The protein below binds the small molecule below.
Small molecule (SMILES): CC(=O)N[C@@H]1[C@@H](O)[C@H](O)[C@@H](CO)O[C@H]1O

Sequence of chain 1.B:
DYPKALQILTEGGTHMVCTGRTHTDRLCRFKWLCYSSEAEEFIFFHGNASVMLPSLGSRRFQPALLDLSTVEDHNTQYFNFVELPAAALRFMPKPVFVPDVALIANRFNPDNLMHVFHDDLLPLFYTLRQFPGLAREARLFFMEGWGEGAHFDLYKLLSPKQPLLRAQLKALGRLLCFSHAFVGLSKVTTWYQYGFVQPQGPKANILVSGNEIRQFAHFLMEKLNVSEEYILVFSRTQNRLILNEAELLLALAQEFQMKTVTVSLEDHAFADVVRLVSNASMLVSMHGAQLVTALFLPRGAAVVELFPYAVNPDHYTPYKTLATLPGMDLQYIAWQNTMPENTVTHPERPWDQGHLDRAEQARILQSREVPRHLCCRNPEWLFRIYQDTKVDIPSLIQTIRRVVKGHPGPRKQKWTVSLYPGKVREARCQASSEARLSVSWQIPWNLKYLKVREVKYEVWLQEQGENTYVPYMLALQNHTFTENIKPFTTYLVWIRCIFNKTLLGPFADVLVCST

Binding-site contacts:
Ligand atom C8 contacts residue GLU245 of chain 1.B at 3.5 Å.
Ligand atom C3 contacts residue GLU245 of chain 1.B at 4.5 Å.
Ligand atom C8 contacts residue ASN296 of chain 1.B at 4.3 Å.
Ligand atom O6 contacts residue GLU246 of chain 1.B at 3.2 Å.
Ligand atom C6 contacts residue GLU246 of chain 1.B at 3.1 Å.
Ligand atom O6 contacts residue ASN296 of chain 1.B at 4.1 Å.
Ligand atom C4 contacts residue ASN296 of chain 1.B at 4.3 Å.
Ligand atom C5 contacts residue ASN296 of chain 1.B at 3.7 Å.
Ligand atom O6 contacts residue SER298 of chain 1.B at 3.3 Å (h-bond).
Ligand atom O5 contacts residue ASN296 of chain 1.B at 2.4 Å (h-bond).
Ligand atom C7 contacts residue GLU245 of chain 1.B at 3.0 Å.
Ligand atom N2 contacts residue ASN296 of chain 1.B at 2.9 Å (h-bond).
Ligand atom N2 contacts residue GLU245 of chain 1.B at 3.6 Å.
Ligand atom C1 contacts residue ASN296 of chain 1.B at 1.4 Å.
Ligand atom O5 contacts residue GLU245 of chain 1.B at 4.4 Å.
Ligand atom C2 contacts residue ASN296 of chain 1.B at 2.5 Å.
Ligand atom O3 contacts residue GLU245 of chain 1.B at 3.5 Å (salt-bridge).
Ligand atom O7 contacts residue ASN296 of chain 1.B at 3.1 Å (h-bond).
Ligand atom C4 contacts residue GLU245 of chain 1.B at 4.4 Å.
Ligand atom O7 contacts residue GLU245 of chain 1.B at 2.9 Å (salt-bridge).
Ligand atom C3 contacts residue ASN296 of chain 1.B at 3.8 Å.
Ligand atom C7 contacts residue ASN296 of chain 1.B at 3.2 Å.
Ligand atom C2 contacts residue GLU245 of chain 1.B at 4.1 Å.